Sequence of chain 3.A:
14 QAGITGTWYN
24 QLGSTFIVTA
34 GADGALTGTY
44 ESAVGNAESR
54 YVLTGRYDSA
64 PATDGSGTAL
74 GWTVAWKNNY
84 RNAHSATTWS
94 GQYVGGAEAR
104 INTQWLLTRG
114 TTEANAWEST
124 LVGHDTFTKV

Binding-site contacts:
Ligand atom C10 contacts residue ASN49 of chain 1.A at 3.4 Å.
Ligand atom C5 contacts residue TRP120 of chain 3.A at 3.6 Å (hydrophobic).
Ligand atom C1 contacts residue TYR43 of chain 1.A at 3.5 Å (hydrophobic).
Ligand atom C3 contacts residue TRP108 of chain 1.A at 3.8 Å (hydrophobic).
Ligand atom O1 contacts residue ASN23 of chain 1.A at 2.9 Å (h-bond).
Ligand atom C1 contacts residue SER45 of chain 1.A at 3.8 Å.
Ligand atom N2 contacts residue TYR43 of chain 1.A at 3.8 Å.
Ligand atom C1 contacts residue ASP128 of chain 1.A at 3.8 Å.
Ligand atom N1 contacts residue LEU25 of chain 1.A at 3.8 Å.
Ligand atom O2 contacts residue ALA86 of chain 1.A at 3.8 Å.
Ligand atom C2 contacts residue TRP120 of chain 3.A at 3.6 Å (hydrophobic).
Ligand atom C6 contacts residue TRP120 of chain 3.A at 3.8 Å (hydrophobic).
Ligand atom O1 contacts residue TYR43 of chain 1.A at 2.6 Å (h-bond).
Ligand atom C6 contacts residue SER45 of chain 1.A at 3.4 Å.
Ligand atom N2 contacts residue ASN23 of chain 1.A at 3.8 Å.
Ligand atom C4 contacts residue TRP108 of chain 1.A at 3.4 Å (hydrophobic).
Ligand atom C1 contacts residue SER27 of chain 1.A at 3.7 Å.
Ligand atom C1 contacts residue ASN23 of chain 1.A at 3.7 Å.
Ligand atom C6 contacts residue VAL47 of chain 1.A at 3.9 Å (hydrophobic).
Ligand atom C9 contacts residue TRP79 of chain 1.A at 3.6 Å (hydrophobic).
Ligand atom O1 contacts residue SER27 of chain 1.A at 2.8 Å (h-bond).
Ligand atom S1 contacts residue THR90 of chain 1.A at 3.4 Å (h-bond).
Ligand atom C7 contacts residue TRP79 of chain 1.A at 3.7 Å (hydrophobic).
Ligand atom C3 contacts residue ASP128 of chain 1.A at 3.8 Å.
Ligand atom C10 contacts residue ALA86 of chain 1.A at 3.8 Å (hydrophobic).
Ligand atom N2 contacts residue LEU25 of chain 1.A at 3.9 Å.
Ligand atom C1 contacts residue LEU25 of chain 1.A at 3.7 Å (hydrophobic).
Ligand atom O2 contacts residue SER88 of chain 1.A at 2.9 Å (h-bond).
Ligand atom N2 contacts residue ASP128 of chain 1.A at 2.8 Å (salt-bridge).
Ligand atom N1 contacts residue VAL47 of chain 1.A at 3.6 Å.
Ligand atom C9 contacts residue ASN49 of chain 1.A at 3.8 Å.
Ligand atom S1 contacts residue TRP92 of chain 1.A at 3.7 Å.
Ligand atom C8 contacts residue ALA50 of chain 1.A at 4.0 Å (hydrophobic).
Ligand atom O1 contacts residue SER45 of chain 1.A at 3.9 Å.
Ligand atom C2 contacts residue VAL47 of chain 1.A at 3.8 Å (hydrophobic).
Ligand atom O1 contacts residue ASP128 of chain 1.A at 3.9 Å.
Ligand atom C2 contacts residue SER45 of chain 1.A at 4.0 Å.
Ligand atom N1 contacts residue SER45 of chain 1.A at 2.9 Å (h-bond).
Ligand atom S1 contacts residue TRP79 of chain 1.A at 3.6 Å.
Ligand atom C4 contacts residue TRP92 of chain 1.A at 3.9 Å (hydrophobic).

Sequence of chain 1.A:
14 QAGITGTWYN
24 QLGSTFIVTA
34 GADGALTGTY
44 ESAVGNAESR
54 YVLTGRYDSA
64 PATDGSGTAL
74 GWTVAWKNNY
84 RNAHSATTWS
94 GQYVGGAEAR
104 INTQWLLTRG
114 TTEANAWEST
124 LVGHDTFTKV

A small-molecule ligand and the protein it binds are described below.
Small molecule (SMILES): CC1(C)C(=O)N2C(C)(C)C(=O)N3c4ccc(C(=O)NCCCCC[C@@H]5SC[C@@H]6NC(=O)N[C@@H]65)cc4N4C(=O)C(C)(C)N(C1=O)[Fe]342